This protein binds this small molecule.
Small molecule (SMILES): CC(=O)N[C@H]1[C@H](O[C@H]2[C@H](O)[C@@H](NC(C)=O)CO[C@@H]2CO)O[C@H](CO)[C@@H](O)[C@@H]1O

Sequence of chain 1.B:
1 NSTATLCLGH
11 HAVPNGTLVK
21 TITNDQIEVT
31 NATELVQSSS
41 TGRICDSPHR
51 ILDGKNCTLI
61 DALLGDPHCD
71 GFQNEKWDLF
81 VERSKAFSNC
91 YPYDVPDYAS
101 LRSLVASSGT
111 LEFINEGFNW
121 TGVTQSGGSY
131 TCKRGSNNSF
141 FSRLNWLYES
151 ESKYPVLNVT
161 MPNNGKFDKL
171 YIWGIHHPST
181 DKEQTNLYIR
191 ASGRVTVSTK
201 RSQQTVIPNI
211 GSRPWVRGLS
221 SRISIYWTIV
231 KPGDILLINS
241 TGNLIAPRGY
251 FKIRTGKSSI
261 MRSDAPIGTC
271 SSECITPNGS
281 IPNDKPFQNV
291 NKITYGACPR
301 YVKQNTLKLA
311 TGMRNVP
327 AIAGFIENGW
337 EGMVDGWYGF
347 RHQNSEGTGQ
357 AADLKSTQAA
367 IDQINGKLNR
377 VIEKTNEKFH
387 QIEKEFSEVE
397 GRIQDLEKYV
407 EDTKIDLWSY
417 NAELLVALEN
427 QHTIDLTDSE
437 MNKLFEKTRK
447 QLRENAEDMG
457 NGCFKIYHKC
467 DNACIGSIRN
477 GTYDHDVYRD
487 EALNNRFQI

Binding-site contacts:
Ligand atom O6 contacts residue ASN291 of chain 1.B at 4.5 Å.
Ligand atom N2 contacts residue VAL290 of chain 1.B at 3.5 Å (h-bond).
Ligand atom C5 contacts residue ASN278 of chain 1.B at 3.6 Å.
Ligand atom C3 contacts residue ASN278 of chain 1.B at 3.8 Å.
Ligand atom N2 contacts residue ASN278 of chain 1.B at 2.9 Å (h-bond).
Ligand atom C2 contacts residue ASN278 of chain 1.B at 2.5 Å.
Ligand atom C3 contacts residue VAL290 of chain 1.B at 4.3 Å (hydrophobic).
Ligand atom C8 contacts residue GLU391 of chain 1.B at 3.6 Å.
Ligand atom O5 contacts residue ASN278 of chain 1.B at 2.4 Å (h-bond).
Ligand atom C1 contacts residue ASN291 of chain 1.B at 4.0 Å.
Ligand atom C8 contacts residue ASN278 of chain 1.B at 4.3 Å.
Ligand atom C2 contacts residue VAL290 of chain 1.B at 4.1 Å (hydrophobic).
Ligand atom O5 contacts residue ASN291 of chain 1.B at 4.0 Å.
Ligand atom O7 contacts residue SER38 of chain 1.B at 4.4 Å.
Ligand atom C1 contacts residue VAL290 of chain 1.B at 3.9 Å (hydrophobic).
Ligand atom C4 contacts residue ASN278 of chain 1.B at 4.2 Å.
Ligand atom C7 contacts residue ASN278 of chain 1.B at 3.8 Å.
Ligand atom C5 contacts residue ASN291 of chain 1.B at 4.0 Å.
Ligand atom C1 contacts residue ASN278 of chain 1.B at 1.4 Å.
Ligand atom C7 contacts residue VAL290 of chain 1.B at 4.5 Å (hydrophobic).